This protein binds this small molecule.
Small molecule (SMILES): CC(=O)N[C@@H]1[C@@H](O)[C@H](O)[C@@H](CO)O[C@H]1O

Sequence of chain 1.A:
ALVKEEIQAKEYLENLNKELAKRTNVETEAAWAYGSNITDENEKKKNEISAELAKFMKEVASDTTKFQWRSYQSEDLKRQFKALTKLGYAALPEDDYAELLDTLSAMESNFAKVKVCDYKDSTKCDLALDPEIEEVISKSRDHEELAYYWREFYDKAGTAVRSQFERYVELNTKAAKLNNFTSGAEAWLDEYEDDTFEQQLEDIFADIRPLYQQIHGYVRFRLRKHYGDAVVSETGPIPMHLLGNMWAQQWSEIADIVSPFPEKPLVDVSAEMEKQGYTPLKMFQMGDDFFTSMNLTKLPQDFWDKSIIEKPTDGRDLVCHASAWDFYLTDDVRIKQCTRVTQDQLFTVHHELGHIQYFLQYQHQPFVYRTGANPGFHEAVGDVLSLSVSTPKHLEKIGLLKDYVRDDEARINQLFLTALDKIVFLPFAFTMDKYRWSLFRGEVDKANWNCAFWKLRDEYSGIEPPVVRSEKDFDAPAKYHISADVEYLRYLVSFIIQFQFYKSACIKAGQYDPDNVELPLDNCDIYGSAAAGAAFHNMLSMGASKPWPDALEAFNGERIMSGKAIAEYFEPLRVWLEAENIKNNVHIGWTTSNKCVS

Binding-site contacts:
Ligand atom C2 contacts residue ASN295 of chain 1.A at 2.3 Å.
Ligand atom C1 contacts residue ASN295 of chain 1.A at 1.4 Å.
Ligand atom C4 contacts residue ASN295 of chain 1.A at 4.1 Å.
Ligand atom N2 contacts residue ASN295 of chain 1.A at 2.8 Å (h-bond).
Ligand atom C7 contacts residue ASN295 of chain 1.A at 3.6 Å.
Ligand atom C5 contacts residue ASN295 of chain 1.A at 3.6 Å.
Ligand atom O7 contacts residue ASN295 of chain 1.A at 4.0 Å.
Ligand atom C8 contacts residue ALA530 of chain 1.A at 4.2 Å (hydrophobic).
Ligand atom C7 contacts residue ALA530 of chain 1.A at 4.2 Å (hydrophobic).
Ligand atom O5 contacts residue ASN295 of chain 1.A at 2.4 Å (h-bond).
Ligand atom C3 contacts residue ASN295 of chain 1.A at 3.7 Å.
Ligand atom O7 contacts residue ALA530 of chain 1.A at 4.0 Å.